Binding-site contacts:
Ligand atom CA contacts residue LYS65 of chain 1.B at 3.5 Å.
Ligand atom CD2 contacts residue MET246 of chain 1.B at 3.7 Å (hydrophobic).
Ligand atom NE2 contacts residue LEU75 of chain 1.B at 3.5 Å.
Ligand atom CG contacts residue LEU75 of chain 1.B at 3.5 Å (hydrophobic).
Ligand atom CD contacts residue LEU75 of chain 1.B at 3.5 Å (hydrophobic).
Ligand atom CB contacts residue ILE61 of chain 1.B at 3.8 Å (hydrophobic).
Ligand atom CD2 contacts residue GLU83 of chain 1.B at 3.7 Å.
Ligand atom CA contacts residue VAL79 of chain 1.B at 3.9 Å (hydrophobic).
Ligand atom CG contacts residue GLU245 of chain 1.B at 3.8 Å.
Ligand atom NZ contacts residue GLU83 of chain 1.B at 3.0 Å (salt-bridge).
Ligand atom CE contacts residue GLU83 of chain 1.B at 3.5 Å.
Ligand atom CD2 contacts residue LYS65 of chain 1.B at 3.9 Å.
Ligand atom CA contacts residue GLU245 of chain 1.B at 3.4 Å.
Ligand atom N contacts residue GLU245 of chain 1.B at 2.6 Å (salt-bridge).
Ligand atom O contacts residue LYS65 of chain 1.B at 3.0 Å.
Ligand atom CD1 contacts residue LEU242 of chain 1.B at 3.9 Å (hydrophobic).
Ligand atom C contacts residue LYS65 of chain 1.B at 3.5 Å.
Ligand atom CD contacts residue GLU83 of chain 1.B at 3.5 Å.
Ligand atom CG1 contacts residue GLU245 of chain 1.B at 3.3 Å.
Ligand atom CD1 contacts residue LEU242 of chain 1.B at 3.7 Å (hydrophobic).
Ligand atom CD1 contacts residue VAL79 of chain 1.B at 3.6 Å (hydrophobic).
Ligand atom CG contacts residue ILE61 of chain 1.B at 4.0 Å (hydrophobic).
Ligand atom O contacts residue LYS65 of chain 1.B at 3.3 Å (salt-bridge).
Ligand atom C contacts residue GLU245 of chain 1.B at 3.6 Å.
Ligand atom CB contacts residue GLU245 of chain 1.B at 3.2 Å.
Ligand atom CE1 contacts residue LEU75 of chain 1.B at 3.9 Å (hydrophobic).
Ligand atom C contacts residue LYS65 of chain 1.B at 3.5 Å.
Ligand atom CD1 contacts residue ILE61 of chain 1.B at 3.5 Å (hydrophobic).
Ligand atom OE1 contacts residue LEU75 of chain 1.B at 3.7 Å.
Ligand atom CD2 contacts residue LEU75 of chain 1.B at 4.0 Å (hydrophobic).
Ligand atom CD1 contacts residue ASP241 of chain 1.B at 3.4 Å.
Ligand atom CA contacts residue GLU245 of chain 1.B at 3.8 Å.
Ligand atom NE2 contacts residue LEU75 of chain 1.B at 4.0 Å.
Ligand atom CD2 contacts residue LEU82 of chain 1.B at 3.8 Å (hydrophobic).
Ligand atom CG2 contacts residue LEU242 of chain 1.B at 4.0 Å (hydrophobic).
Ligand atom CD2 contacts residue ILE61 of chain 1.B at 3.7 Å (hydrophobic).
Ligand atom CB contacts residue LEU75 of chain 1.B at 3.6 Å (hydrophobic).
Ligand atom O contacts residue ILE61 of chain 1.B at 4.0 Å.
Ligand atom CD2 contacts residue GLN78 of chain 1.B at 3.7 Å.
Ligand atom CD2 contacts residue VAL79 of chain 1.B at 3.8 Å (hydrophobic).

Sequence of chain 1.B:
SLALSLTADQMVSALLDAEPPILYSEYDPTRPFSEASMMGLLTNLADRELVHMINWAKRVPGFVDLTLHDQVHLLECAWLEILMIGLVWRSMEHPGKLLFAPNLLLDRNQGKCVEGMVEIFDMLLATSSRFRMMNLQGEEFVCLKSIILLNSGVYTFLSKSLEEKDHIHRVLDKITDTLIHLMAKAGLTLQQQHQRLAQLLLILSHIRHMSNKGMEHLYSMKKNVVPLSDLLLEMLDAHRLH

A small-molecule ligand and the protein it binds are described below.
Small molecule (SMILES): CC[C@H](C)[C@H](NC(=O)[C@@H](N)CCCCN)C(=O)N[C@@H](CC(C)C)C(=O)N[C@@H](Cc1cnc[nH]1)C(=O)N[C@@H](CCCN=C(N)N)C(=O)N[C@@H](CC(C)C)C(=O)N[C@@H](CC(C)C)C(=O)N[C@@H](CCC(N)=O)C(=O)N[C@H](C=O)CC(=O)O